Sequence of chain 1.B:
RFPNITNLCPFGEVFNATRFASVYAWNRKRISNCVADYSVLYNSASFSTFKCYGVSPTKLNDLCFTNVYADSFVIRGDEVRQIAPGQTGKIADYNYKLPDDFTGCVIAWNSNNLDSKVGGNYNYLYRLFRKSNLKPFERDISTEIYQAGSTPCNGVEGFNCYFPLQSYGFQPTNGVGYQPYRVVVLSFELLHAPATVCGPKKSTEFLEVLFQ

Binding-site contacts:
Ligand atom N2 contacts residue SER53 of chain 1.B at 4.0 Å.
Ligand atom C8 contacts residue PHE20 of chain 1.B at 4.0 Å (hydrophobic).
Ligand atom C8 contacts residue PHE24 of chain 1.B at 4.0 Å (hydrophobic).
Ligand atom O3 contacts residue SER53 of chain 1.B at 3.9 Å.
Ligand atom C8 contacts residue LEU50 of chain 1.B at 3.7 Å (hydrophobic).
Ligand atom O4 contacts residue SER53 of chain 1.B at 4.4 Å.
Ligand atom C8 contacts residue SER53 of chain 1.B at 3.9 Å.
Ligand atom C7 contacts residue SER53 of chain 1.B at 4.3 Å.
Ligand atom O7 contacts residue GLY21 of chain 1.B at 3.4 Å.
Ligand atom C5 contacts residue ASN25 of chain 1.B at 3.8 Å.
Ligand atom O7 contacts residue ASN25 of chain 1.B at 4.1 Å.
Ligand atom C1 contacts residue ASN25 of chain 1.B at 1.4 Å.
Ligand atom N2 contacts residue ASN25 of chain 1.B at 3.0 Å (h-bond).
Ligand atom C2 contacts residue ASN25 of chain 1.B at 2.5 Å.
Ligand atom C7 contacts residue ASN25 of chain 1.B at 3.8 Å.
Ligand atom C3 contacts residue ASN25 of chain 1.B at 3.8 Å.
Ligand atom C3 contacts residue SER53 of chain 1.B at 4.1 Å.
Ligand atom C7 contacts residue GLY21 of chain 1.B at 3.7 Å.
Ligand atom C8 contacts residue GLY21 of chain 1.B at 3.9 Å.
Ligand atom C4 contacts residue ASN25 of chain 1.B at 4.2 Å.
Ligand atom O5 contacts residue ASN25 of chain 1.B at 2.4 Å (h-bond).

This small molecule binds to this protein.
Small molecule (SMILES): CC(=O)N[C@@H]1[C@@H](O)[C@H](O)[C@@H](CO)O[C@H]1O